Binding-site contacts:
Ligand atom C3 contacts residue ASN154 of chain 2.C at 3.9 Å.
Ligand atom C5 contacts residue ASN154 of chain 2.C at 3.6 Å.
Ligand atom O7 contacts residue ASN154 of chain 2.C at 3.8 Å.
Ligand atom C6 contacts residue SER157 of chain 2.C at 4.1 Å.
Ligand atom C7 contacts residue ASN154 of chain 2.C at 3.4 Å.
Ligand atom C4 contacts residue ASN154 of chain 2.C at 4.2 Å.
Ligand atom C8 contacts residue ASN154 of chain 2.C at 3.8 Å.
Ligand atom N2 contacts residue ASN154 of chain 2.C at 3.1 Å (h-bond).
Ligand atom O5 contacts residue ASN154 of chain 2.C at 2.3 Å (h-bond).
Ligand atom C2 contacts residue ASN154 of chain 2.C at 2.5 Å.
Ligand atom C5 contacts residue SER156 of chain 2.C at 4.4 Å.
Ligand atom O5 contacts residue SER157 of chain 2.C at 3.5 Å (h-bond).
Ligand atom O6 contacts residue SER157 of chain 2.C at 4.4 Å.
Ligand atom C1 contacts residue SER156 of chain 2.C at 4.1 Å.
Ligand atom O5 contacts residue SER156 of chain 2.C at 4.3 Å.
Ligand atom C1 contacts residue SER157 of chain 2.C at 4.2 Å.
Ligand atom C1 contacts residue ASN154 of chain 2.C at 1.4 Å.
Ligand atom C5 contacts residue SER157 of chain 2.C at 4.3 Å.

A small-molecule ligand and the protein it binds are described below.
Small molecule (SMILES): CC(=O)N[C@@H]1[C@@H](O)[C@H](O)[C@@H](CO)O[C@H]1O

Sequence of chain 2.C:
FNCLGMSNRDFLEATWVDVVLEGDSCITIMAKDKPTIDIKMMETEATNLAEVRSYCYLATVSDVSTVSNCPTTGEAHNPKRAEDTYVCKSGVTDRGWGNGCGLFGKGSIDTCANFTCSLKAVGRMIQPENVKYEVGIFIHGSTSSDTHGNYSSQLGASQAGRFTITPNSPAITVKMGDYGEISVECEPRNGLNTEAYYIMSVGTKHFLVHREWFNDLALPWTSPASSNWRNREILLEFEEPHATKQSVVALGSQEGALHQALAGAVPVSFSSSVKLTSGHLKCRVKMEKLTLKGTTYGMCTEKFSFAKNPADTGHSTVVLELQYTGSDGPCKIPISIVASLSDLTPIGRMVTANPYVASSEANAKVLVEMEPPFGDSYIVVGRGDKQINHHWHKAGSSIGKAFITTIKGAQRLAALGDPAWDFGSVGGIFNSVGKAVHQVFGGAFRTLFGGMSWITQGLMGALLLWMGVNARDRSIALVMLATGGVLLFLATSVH